A small-molecule ligand and the protein it binds are described below.
Small molecule (SMILES): OC[C@H]1O[C@H](O[C@H]2[C@H](O)[C@@H](O)[C@H](OCCCCCC3CCCCC3)O[C@@H]2CO)[C@H](O)[C@@H](O)[C@@H]1O

Sequence of chain 2.A:
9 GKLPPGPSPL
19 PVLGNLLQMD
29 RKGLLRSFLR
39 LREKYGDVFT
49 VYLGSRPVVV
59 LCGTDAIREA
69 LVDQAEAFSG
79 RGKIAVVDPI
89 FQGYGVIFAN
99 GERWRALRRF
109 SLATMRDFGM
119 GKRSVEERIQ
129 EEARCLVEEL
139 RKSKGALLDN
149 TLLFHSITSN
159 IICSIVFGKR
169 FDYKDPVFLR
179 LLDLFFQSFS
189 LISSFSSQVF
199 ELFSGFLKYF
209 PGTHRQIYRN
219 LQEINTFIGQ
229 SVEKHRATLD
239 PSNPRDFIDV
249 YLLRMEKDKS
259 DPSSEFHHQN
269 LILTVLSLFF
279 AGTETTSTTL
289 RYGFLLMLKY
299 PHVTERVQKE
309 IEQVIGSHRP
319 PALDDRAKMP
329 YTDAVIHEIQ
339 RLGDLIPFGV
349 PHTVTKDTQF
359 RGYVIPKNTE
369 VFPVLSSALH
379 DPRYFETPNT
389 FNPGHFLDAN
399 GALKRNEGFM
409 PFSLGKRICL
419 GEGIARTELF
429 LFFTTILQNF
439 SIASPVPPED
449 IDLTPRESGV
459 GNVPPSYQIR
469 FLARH

Binding-site contacts:
Ligand atom C9 contacts residue ILE246 of chain 2.A at 4.0 Å (hydrophobic).
Ligand atom C4 contacts residue TYR249 of chain 2.A at 4.4 Å (hydrophobic).
Ligand atom C8 contacts residue LEU274 of chain 2.A at 4.2 Å (hydrophobic).
Ligand atom C18 contacts residue ARG234 of chain 2.A at 3.1 Å.
Ligand atom O20 contacts residue GLU263 of chain 2.A at 3.9 Å.
Ligand atom C1 contacts residue VAL230 of chain 2.A at 3.6 Å (hydrophobic).
Ligand atom O21 contacts residue GLU231 of chain 2.A at 3.3 Å (salt-bridge).
Ligand atom C8 contacts residue PHE245 of chain 2.A at 3.6 Å (hydrophobic).
Ligand atom C2 contacts residue GLN267 of chain 2.A at 4.4 Å.
Ligand atom C9 contacts residue LEU274 of chain 2.A at 3.7 Å (hydrophobic).
Ligand atom C2 contacts residue VAL230 of chain 2.A at 4.4 Å (hydrophobic).
Ligand atom C13 contacts residue ARG234 of chain 2.A at 4.4 Å.
Ligand atom O14 contacts residue GLN267 of chain 2.A at 4.4 Å.
Ligand atom C4 contacts residue GLN267 of chain 2.A at 4.0 Å.
Ligand atom C2 contacts residue TYR249 of chain 2.A at 4.5 Å (hydrophobic).
Ligand atom C9 contacts residue PHE245 of chain 2.A at 4.4 Å (hydrophobic).
Ligand atom C10 contacts residue LEU271 of chain 2.A at 3.9 Å (hydrophobic).
Ligand atom C11 contacts residue VAL230 of chain 2.A at 4.5 Å (hydrophobic).
Ligand atom C18 contacts residue VAL230 of chain 2.A at 4.2 Å (hydrophobic).
Ligand atom C11 contacts residue LEU271 of chain 2.A at 4.1 Å (hydrophobic).
Ligand atom C8 contacts residue ILE246 of chain 2.A at 4.4 Å (hydrophobic).
Ligand atom O12 contacts residue GLN267 of chain 2.A at 4.2 Å.
Ligand atom C17 contacts residue ARG234 of chain 2.A at 3.8 Å.
Ligand atom O12 contacts residue TYR249 of chain 2.A at 3.8 Å.
Ligand atom C8 contacts residue TYR249 of chain 2.A at 4.4 Å (hydrophobic).
Ligand atom C5 contacts residue TYR249 of chain 2.A at 3.7 Å (hydrophobic).
Ligand atom C3 contacts residue GLN267 of chain 2.A at 3.4 Å.
Ligand atom C8 contacts residue ILE270 of chain 2.A at 4.2 Å (hydrophobic).
Ligand atom C7 contacts residue TYR249 of chain 2.A at 3.6 Å (hydrophobic).
Ligand atom O22 contacts residue VAL230 of chain 2.A at 2.9 Å.
Ligand atom C10 contacts residue LEU274 of chain 2.A at 3.7 Å (hydrophobic).
Ligand atom O22 contacts residue ARG234 of chain 2.A at 3.0 Å (salt-bridge).
Ligand atom C1 contacts residue TYR249 of chain 2.A at 3.8 Å (hydrophobic).
Ligand atom C3 contacts residue TYR249 of chain 2.A at 3.8 Å (hydrophobic).
Ligand atom C11 contacts residue ILE226 of chain 2.A at 3.8 Å (hydrophobic).
Ligand atom O21 contacts residue ARG234 of chain 2.A at 3.2 Å (salt-bridge).
Ligand atom O12 contacts residue ARG234 of chain 2.A at 4.4 Å.
Ligand atom C10 contacts residue ILE226 of chain 2.A at 4.2 Å (hydrophobic).
Ligand atom C9 contacts residue VAL164 of chain 2.A at 4.0 Å (hydrophobic).
Ligand atom O20 contacts residue GLN267 of chain 2.A at 4.4 Å.